The small molecule below binds the protein below.
Small molecule (SMILES): CC(NC(=O)CCC[P](=O)(O)Oc1ccc([N+](=O)[O-])cc1)C(=O)O

Sequence of chain 1.A:
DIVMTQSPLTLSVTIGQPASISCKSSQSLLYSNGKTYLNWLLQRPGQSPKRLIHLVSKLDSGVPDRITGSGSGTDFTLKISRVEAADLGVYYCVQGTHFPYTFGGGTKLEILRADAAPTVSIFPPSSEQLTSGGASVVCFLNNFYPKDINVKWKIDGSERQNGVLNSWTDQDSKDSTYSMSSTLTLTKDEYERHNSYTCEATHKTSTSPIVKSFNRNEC

Binding-site contacts:
Ligand atom C8 contacts residue GLY96 of chain 1.A at 3.8 Å.
Ligand atom N2 contacts residue GLY96 of chain 1.A at 3.0 Å (h-bond).
Ligand atom C9 contacts residue GLY96 of chain 1.A at 3.6 Å.
Ligand atom C3 contacts residue TYR101 of chain 1.A at 3.7 Å (hydrophobic).
Ligand atom C4 contacts residue TRP99 of chain 1.B at 3.8 Å (hydrophobic).
Ligand atom C3 contacts residue TRP99 of chain 1.B at 3.6 Å (hydrophobic).
Ligand atom C6 contacts residue TRP99 of chain 1.B at 3.8 Å (hydrophobic).
Ligand atom O3 contacts residue TYR108 of chain 1.B at 2.6 Å (h-bond).
Ligand atom C8 contacts residue TYR37 of chain 1.A at 3.8 Å (hydrophobic).
Ligand atom C10 contacts residue TYR37 of chain 1.A at 3.8 Å (hydrophobic).
Ligand atom C3 contacts residue HIS35 of chain 1.B at 3.3 Å.
Ligand atom C2 contacts residue TRP99 of chain 1.B at 3.4 Å (hydrophobic).
Ligand atom C1 contacts residue TYR101 of chain 1.A at 3.4 Å (hydrophobic).
Ligand atom O1 contacts residue GLY96 of chain 1.A at 3.5 Å.
Ligand atom O7 contacts residue ARG50 of chain 1.B at 3.0 Å (salt-bridge).
Ligand atom O4 contacts residue TRP47 of chain 1.B at 3.6 Å.
Ligand atom C1 contacts residue TRP99 of chain 1.B at 3.8 Å (hydrophobic).
Ligand atom O5 contacts residue PHE103 of chain 1.A at 3.2 Å.
Ligand atom C13 contacts residue TYR101 of chain 1.A at 3.6 Å (hydrophobic).
Ligand atom C11 contacts residue GLY96 of chain 1.A at 3.7 Å.
Ligand atom C8 contacts residue TYR108 of chain 1.B at 3.6 Å (hydrophobic).
Ligand atom C5 contacts residue TRP99 of chain 1.B at 3.7 Å (hydrophobic).
Ligand atom C2 contacts residue TYR101 of chain 1.A at 3.3 Å (hydrophobic).
Ligand atom C6 contacts residue ASN39 of chain 1.A at 3.9 Å.
Ligand atom C1L contacts residue TYR31 of chain 1.A at 3.2 Å (hydrophobic).
Ligand atom C10 contacts residue GLY96 of chain 1.A at 3.4 Å.
Ligand atom O2 contacts residue PHE101 of chain 1.B at 3.4 Å.
Ligand atom C9 contacts residue PHE101 of chain 1.B at 3.8 Å (hydrophobic).
Ligand atom C9 contacts residue TYR101 of chain 1.A at 3.9 Å (hydrophobic).
Ligand atom C2 contacts residue HIS35 of chain 1.B at 3.5 Å.
Ligand atom O2 contacts residue TRP99 of chain 1.B at 2.9 Å (h-bond).
Ligand atom O4 contacts residue VAL37 of chain 1.B at 3.6 Å.
Ligand atom C5 contacts residue VAL94 of chain 1.A at 3.7 Å (hydrophobic).
Ligand atom O3 contacts residue ASN39 of chain 1.A at 3.1 Å (h-bond).
Ligand atom P1 contacts residue TRP99 of chain 1.B at 3.6 Å.
Ligand atom P1 contacts residue TYR108 of chain 1.B at 3.5 Å.
Ligand atom O3 contacts residue TRP99 of chain 1.B at 3.5 Å (h-bond).
Ligand atom O7 contacts residue TYR101 of chain 1.A at 2.4 Å (h-bond).
Ligand atom O1 contacts residue TYR101 of chain 1.A at 3.8 Å.
Ligand atom N1 contacts residue TRP47 of chain 1.B at 3.8 Å.

Sequence of chain 1.B:
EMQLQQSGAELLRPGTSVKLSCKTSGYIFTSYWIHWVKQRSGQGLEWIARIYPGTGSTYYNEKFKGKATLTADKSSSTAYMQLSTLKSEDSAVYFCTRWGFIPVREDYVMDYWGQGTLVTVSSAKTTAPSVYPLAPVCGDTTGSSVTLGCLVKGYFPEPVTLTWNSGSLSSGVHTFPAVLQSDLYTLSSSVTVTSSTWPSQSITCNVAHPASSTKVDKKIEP